Binding-site contacts:
Ligand atom O6 contacts residue ALA172 of chain 1.A at 3.0 Å (h-bond).
Ligand atom O3A contacts residue GLY43 of chain 1.A at 3.2 Å (h-bond).
Ligand atom O6 contacts residue LYS173 of chain 1.A at 3.3 Å (salt-bridge).
Ligand atom O1A contacts residue TYR60 of chain 1.A at 3.3 Å.
Ligand atom O2A contacts residue GLY43 of chain 1.A at 3.5 Å.
Ligand atom PA contacts residue THR46 of chain 1.A at 3.6 Å.
Ligand atom C8 contacts residue GLY43 of chain 1.A at 3.6 Å.
Ligand atom N2 contacts residue ASP146 of chain 1.A at 3.0 Å (salt-bridge).
Ligand atom C2' contacts residue THR46 of chain 1.A at 3.4 Å.
Ligand atom N3B contacts residue TYR60 of chain 1.A at 3.3 Å.
Ligand atom N3B contacts residue GLY41 of chain 1.A at 3.1 Å (h-bond).
Ligand atom O1B contacts residue THR45 of chain 1.A at 2.9 Å (h-bond).
Ligand atom O1B contacts residue MG1 of chain 1.F at 2.1 Å.
Ligand atom PB contacts residue MG1 of chain 1.F at 3.3 Å.
Ligand atom C8 contacts residue THR46 of chain 1.A at 3.5 Å.
Ligand atom N3B contacts residue MG1 of chain 1.F at 3.5 Å.
Ligand atom O2B contacts residue THR42 of chain 1.A at 3.5 Å (h-bond).
Ligand atom O2' contacts residue LYS58 of chain 1.A at 3.3 Å (salt-bridge).
Ligand atom N2 contacts residue ILE147 of chain 1.A at 3.6 Å.
Ligand atom N1 contacts residue LYS173 of chain 1.A at 3.5 Å.
Ligand atom O1G contacts residue TYR60 of chain 1.A at 2.8 Å (h-bond).
Ligand atom O4' contacts residue LYS144 of chain 1.A at 3.2 Å (salt-bridge).
Ligand atom O6 contacts residue ASN143 of chain 1.A at 3.2 Å (h-bond).
Ligand atom PG contacts residue MG1 of chain 1.F at 3.1 Å.
Ligand atom O2A contacts residue THR45 of chain 1.A at 3.2 Å (h-bond).
Ligand atom O3G contacts residue GLY89 of chain 1.A at 2.8 Å (h-bond).
Ligand atom O2G contacts residue MG1 of chain 1.F at 1.9 Å.
Ligand atom O2' contacts residue GLU57 of chain 1.A at 2.6 Å (salt-bridge).
Ligand atom O3' contacts residue LYS58 of chain 1.A at 2.7 Å (salt-bridge).
Ligand atom O6 contacts residue SER171 of chain 1.A at 3.5 Å (h-bond).
Ligand atom O2B contacts residue LYS44 of chain 1.A at 2.8 Å (salt-bridge).
Ligand atom O5' contacts residue THR46 of chain 1.A at 3.2 Å (h-bond).
Ligand atom O6 contacts residue ASP146 of chain 1.A at 3.5 Å (salt-bridge).
Ligand atom O2A contacts residue THR46 of chain 1.A at 2.7 Å (h-bond).
Ligand atom N2 contacts residue LYS173 of chain 1.A at 3.5 Å.
Ligand atom O2B contacts residue GLY43 of chain 1.A at 3.3 Å (h-bond).
Ligand atom O3G contacts residue LYS44 of chain 1.A at 2.7 Å (salt-bridge).
Ligand atom N7 contacts residue ASN143 of chain 1.A at 3.2 Å (h-bond).
Ligand atom O2G contacts residue THR63 of chain 1.A at 2.8 Å (h-bond).
Ligand atom N1 contacts residue ASP146 of chain 1.A at 2.8 Å (salt-bridge).

Sequence of chain 1.A:
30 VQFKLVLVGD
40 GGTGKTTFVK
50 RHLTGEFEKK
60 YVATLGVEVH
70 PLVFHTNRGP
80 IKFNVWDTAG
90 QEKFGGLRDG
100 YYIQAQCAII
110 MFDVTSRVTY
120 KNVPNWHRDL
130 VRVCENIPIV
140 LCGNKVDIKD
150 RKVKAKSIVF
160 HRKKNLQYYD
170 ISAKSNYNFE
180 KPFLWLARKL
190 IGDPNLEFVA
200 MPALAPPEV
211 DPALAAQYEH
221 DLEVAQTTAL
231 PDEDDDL

The protein below binds the small molecule below.
Small molecule (SMILES): Nc1nc2c(ncn2[C@@H]2O[C@H](CO[P](=O)(O)O[P](=O)(O)NP(=O)(O)O)[C@@H](O)[C@H]2O)c(=O)[nH]1